The protein below binds the small molecule below.
Small molecule (SMILES): Nc1nc(N)c2c(Cl)c(N)ccc2n1

Binding-site contacts:
Ligand atom CL contacts residue PHE36 of chain 1.A at 3.8 Å.
Ligand atom C3 contacts residue ILE9 of chain 1.A at 4.0 Å (hydrophobic).
Ligand atom CL contacts residue NDP1 of chain 1.C at 3.8 Å.
Ligand atom C1 contacts residue NDP1 of chain 1.C at 3.6 Å.
Ligand atom C9 contacts residue PHE36 of chain 1.A at 3.6 Å (hydrophobic).
Ligand atom C12 contacts residue MET25 of chain 1.A at 3.9 Å (hydrophobic).
Ligand atom N5 contacts residue NDP1 of chain 1.C at 3.7 Å.
Ligand atom C1 contacts residue PHE36 of chain 1.A at 3.5 Å (hydrophobic).
Ligand atom C8 contacts residue PHE36 of chain 1.A at 3.9 Å (hydrophobic).
Ligand atom C11 contacts residue GLU32 of chain 1.A at 3.5 Å.
Ligand atom N4 contacts residue PHE36 of chain 1.A at 3.7 Å.
Ligand atom C9 contacts residue NDP1 of chain 1.C at 4.0 Å.
Ligand atom N6 contacts residue THR133 of chain 1.A at 3.6 Å.
Ligand atom C10 contacts residue PHE36 of chain 1.A at 3.6 Å (hydrophobic).
Ligand atom C7 contacts residue PHE36 of chain 1.A at 4.1 Å (hydrophobic).
Ligand atom N2 contacts residue ILE9 of chain 1.A at 3.3 Å (h-bond).
Ligand atom C3 contacts residue GLU32 of chain 1.A at 3.6 Å.
Ligand atom N5 contacts residue PHE36 of chain 1.A at 3.6 Å.
Ligand atom N6 contacts residue ILE9 of chain 1.A at 3.7 Å.
Ligand atom N5 contacts residue ILE112 of chain 1.A at 2.9 Å (h-bond).
Ligand atom N6 contacts residue VAL10 of chain 1.A at 3.4 Å.
Ligand atom C8 contacts residue NDP1 of chain 1.C at 4.1 Å.
Ligand atom C11 contacts residue ILE33 of chain 1.A at 3.6 Å (hydrophobic).
Ligand atom C1 contacts residue ILE9 of chain 1.A at 3.7 Å (hydrophobic).
Ligand atom N5 contacts residue TYR118 of chain 1.A at 3.2 Å (h-bond).
Ligand atom N2 contacts residue VAL10 of chain 1.A at 3.4 Å.
Ligand atom C3 contacts residue ALA11 of chain 1.A at 3.9 Å (hydrophobic).
Ligand atom C11 contacts residue PHE36 of chain 1.A at 4.0 Å (hydrophobic).
Ligand atom CL contacts residue ILE112 of chain 1.A at 3.3 Å.
Ligand atom N4 contacts residue GLU32 of chain 1.A at 2.7 Å (salt-bridge).
Ligand atom N2 contacts residue ALA11 of chain 1.A at 4.0 Å.
Ligand atom N5 contacts residue ILE9 of chain 1.A at 3.0 Å (h-bond).
Ligand atom C12 contacts residue ILE33 of chain 1.A at 3.4 Å (hydrophobic).
Ligand atom N6 contacts residue GLU32 of chain 1.A at 2.8 Å (salt-bridge).
Ligand atom N2 contacts residue PHE36 of chain 1.A at 3.6 Å.
Ligand atom C10 contacts residue GLU32 of chain 1.A at 3.5 Å.
Ligand atom C3 contacts residue VAL10 of chain 1.A at 3.9 Å (hydrophobic).
Ligand atom N6 contacts residue ALA11 of chain 1.A at 3.6 Å.
Ligand atom N2 contacts residue NDP1 of chain 1.C at 3.8 Å.
Ligand atom C3 contacts residue PHE36 of chain 1.A at 3.9 Å (hydrophobic).

Sequence of chain 1.A:
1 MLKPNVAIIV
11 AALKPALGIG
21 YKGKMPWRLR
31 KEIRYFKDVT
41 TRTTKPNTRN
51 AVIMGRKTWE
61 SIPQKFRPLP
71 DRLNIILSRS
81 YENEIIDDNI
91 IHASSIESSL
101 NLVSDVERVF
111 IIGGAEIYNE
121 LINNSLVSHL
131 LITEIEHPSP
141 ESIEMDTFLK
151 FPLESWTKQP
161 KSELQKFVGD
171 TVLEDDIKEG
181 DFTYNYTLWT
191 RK